Sequence of chain 1.A:
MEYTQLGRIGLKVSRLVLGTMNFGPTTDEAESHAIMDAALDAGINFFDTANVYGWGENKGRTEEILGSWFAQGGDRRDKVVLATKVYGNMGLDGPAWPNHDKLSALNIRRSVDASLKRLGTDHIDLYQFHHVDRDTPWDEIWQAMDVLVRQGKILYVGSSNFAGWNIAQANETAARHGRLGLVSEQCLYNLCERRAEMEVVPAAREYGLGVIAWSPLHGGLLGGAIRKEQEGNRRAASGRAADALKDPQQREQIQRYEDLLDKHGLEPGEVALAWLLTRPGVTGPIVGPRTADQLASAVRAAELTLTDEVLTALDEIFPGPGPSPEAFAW

This protein binds this small molecule.
Small molecule (SMILES): CC[C@H]1OC(=O)C[C@@H](O)[C@H](C)[C@@H](O[C@@H]2O[C@H](C)[C@@H](O[C@H]3C[C@@](C)(O)[C@@H](O)[C@H](C)O3)[C@H](N(C)C)[C@H]2O)[C@@H](CC=O)C[C@@H](C)C(=O)/C=C/C(C)=C/[C@@H]1CO[C@@H]1O[C@H](C)[C@@H](O)[C@@H](OC)[C@H]1OC

Binding-site contacts:
Ligand atom O1 contacts residue ARG277 of chain 1.A at 3.0 Å (salt-bridge).
Ligand atom C3 contacts residue ARG277 of chain 1.A at 3.4 Å.
Ligand atom C18 contacts residue PRO340 of chain 1.A at 3.7 Å (hydrophobic).
Ligand atom O3B contacts residue CYS212 of chain 1.A at 2.6 Å (h-bond).
Ligand atom O20 contacts residue GLN270 of chain 1.A at 3.9 Å.
Ligand atom O20 contacts residue ARG277 of chain 1.A at 2.9 Å (salt-bridge).
Ligand atom C6A contacts residue GLN274 of chain 1.A at 3.7 Å.
Ligand atom C20 contacts residue GLU273 of chain 1.A at 3.5 Å.
Ligand atom O1 contacts residue ILE338 of chain 1.A at 3.6 Å.
Ligand atom C7B contacts residue GLN271 of chain 1.A at 3.9 Å.
Ligand atom C17 contacts residue GLU337 of chain 1.A at 3.5 Å.
Ligand atom O20 contacts residue GLU273 of chain 1.A at 3.1 Å (salt-bridge).
Ligand atom C19 contacts residue GLN270 of chain 1.A at 3.8 Å.
Ligand atom C4B contacts residue ARG215 of chain 1.A at 3.8 Å.
Ligand atom C1 contacts residue GLU337 of chain 1.A at 3.4 Å.
Ligand atom C2 contacts residue GLU337 of chain 1.A at 3.2 Å.
Ligand atom O3 contacts residue ILE338 of chain 1.A at 2.9 Å (h-bond).
Ligand atom O4C contacts residue ARG277 of chain 1.A at 3.2 Å (salt-bridge).
Ligand atom C6A contacts residue GLN271 of chain 1.A at 3.7 Å.
Ligand atom C1C contacts residue ARG277 of chain 1.A at 3.8 Å.
Ligand atom O3 contacts residue ARG277 of chain 1.A at 3.0 Å (salt-bridge).
Ligand atom C7B contacts residue GLU213 of chain 1.A at 3.6 Å.
Ligand atom C5A contacts residue GLN274 of chain 1.A at 3.6 Å.
Ligand atom O4B contacts residue GLU213 of chain 1.A at 2.7 Å (salt-bridge).
Ligand atom C20 contacts residue GLN270 of chain 1.A at 3.2 Å.
Ligand atom C6B contacts residue ARG215 of chain 1.A at 3.7 Å.
Ligand atom O4B contacts residue CYS212 of chain 1.A at 3.3 Å (h-bond).
Ligand atom O9 contacts residue ARG277 of chain 1.A at 3.8 Å.
Ligand atom C18 contacts residue ILE338 of chain 1.A at 3.8 Å (hydrophobic).
Ligand atom C6C contacts residue ILE338 of chain 1.A at 3.9 Å (hydrophobic).
Ligand atom C1 contacts residue ARG277 of chain 1.A at 3.9 Å.
Ligand atom C7B contacts residue CYS212 of chain 1.A at 3.6 Å (hydrophobic).
Ligand atom C23 contacts residue ARG277 of chain 1.A at 3.8 Å.
Ligand atom O4B contacts residue ARG215 of chain 1.A at 3.7 Å.
Ligand atom C3B contacts residue CYS212 of chain 1.A at 3.6 Å (hydrophobic).
Ligand atom C6C contacts residue LEU281 of chain 1.A at 3.6 Å (hydrophobic).
Ligand atom C5C contacts residue ARG277 of chain 1.A at 3.7 Å.
Ligand atom C4B contacts residue GLU213 of chain 1.A at 3.5 Å.
Ligand atom O9 contacts residue GLU273 of chain 1.A at 3.1 Å (salt-bridge).
Ligand atom C11 contacts residue ARG277 of chain 1.A at 3.8 Å.